Binding-site contacts:
Ligand atom C31 contacts residue GLU54 of chain 1.I at 3.5 Å.
Ligand atom O10 contacts residue MG1 of chain 1.SA at 2.4 Å.
Ligand atom C11 contacts residue SAH1 of chain 1.QA at 3.6 Å.
Ligand atom C5 contacts residue TYR248 of chain 1.H at 3.6 Å (hydrophobic).
Ligand atom C27 contacts residue GLU54 of chain 1.I at 3.8 Å.
Ligand atom P2 contacts residue ARG41 of chain 1.H at 3.7 Å.
Ligand atom O9 contacts residue ASN35 of chain 1.H at 3.4 Å (h-bond).
Ligand atom O13 contacts residue ARG70 of chain 1.H at 3.3 Å (salt-bridge).
Ligand atom O2 contacts residue ARG41 of chain 1.H at 3.2 Å (salt-bridge).
Ligand atom N2 contacts residue GLU250 of chain 1.H at 2.8 Å (salt-bridge).
Ligand atom O1 contacts residue TYR285 of chain 1.H at 3.0 Å (h-bond).
Ligand atom P1 contacts residue MG1 of chain 1.SA at 3.7 Å.
Ligand atom O23 contacts residue ARG289 of chain 1.I at 2.6 Å (salt-bridge).
Ligand atom P4 contacts residue LYS99 of chain 1.H at 3.7 Å.
Ligand atom O1 contacts residue ALA40 of chain 1.H at 3.7 Å.
Ligand atom C23 contacts residue LYS99 of chain 1.H at 3.6 Å.
Ligand atom C2 contacts residue TYR248 of chain 1.H at 3.8 Å (hydrophobic).
Ligand atom O8 contacts residue ARG41 of chain 1.H at 3.2 Å (salt-bridge).
Ligand atom N3 contacts residue TYR248 of chain 1.H at 3.8 Å.
Ligand atom C2 contacts residue GLU250 of chain 1.H at 3.4 Å.
Ligand atom N1 contacts residue TYR248 of chain 1.H at 3.8 Å.
Ligand atom P2 contacts residue MG1 of chain 1.SA at 3.7 Å.
Ligand atom C26 contacts residue ARG289 of chain 1.I at 3.7 Å.
Ligand atom O4 contacts residue TYR248 of chain 1.H at 3.7 Å.
Ligand atom O19 contacts residue LYS99 of chain 1.H at 3.7 Å.
Ligand atom C2 contacts residue TYR154 of chain 1.H at 3.5 Å (hydrophobic).
Ligand atom N7 contacts residue ASN35 of chain 1.H at 3.7 Å.
Ligand atom O7 contacts residue MG1 of chain 1.SA at 2.5 Å.
Ligand atom N1 contacts residue GLU250 of chain 1.H at 3.0 Å (salt-bridge).
Ligand atom C4 contacts residue ARG41 of chain 1.H at 3.6 Å.
Ligand atom N8 contacts residue VAL279 of chain 1.I at 3.5 Å (h-bond).
Ligand atom O9 contacts residue ARG41 of chain 1.H at 3.3 Å.
Ligand atom O6 contacts residue TYR248 of chain 1.H at 3.4 Å (h-bond).
Ligand atom N1 contacts residue TYR154 of chain 1.H at 3.4 Å.
Ligand atom N12 contacts residue ARG289 of chain 1.I at 3.6 Å (salt-bridge).
Ligand atom C7 contacts residue TYR248 of chain 1.H at 3.8 Å (hydrophobic).
Ligand atom O18 contacts residue LYS99 of chain 1.H at 3.0 Å (salt-bridge).
Ligand atom O11 contacts residue ARG41 of chain 1.H at 3.7 Å.
Ligand atom O7 contacts residue THR246 of chain 1.H at 3.8 Å.
Ligand atom N2 contacts residue TYR154 of chain 1.H at 3.8 Å.

Sequence of chain 1.H:
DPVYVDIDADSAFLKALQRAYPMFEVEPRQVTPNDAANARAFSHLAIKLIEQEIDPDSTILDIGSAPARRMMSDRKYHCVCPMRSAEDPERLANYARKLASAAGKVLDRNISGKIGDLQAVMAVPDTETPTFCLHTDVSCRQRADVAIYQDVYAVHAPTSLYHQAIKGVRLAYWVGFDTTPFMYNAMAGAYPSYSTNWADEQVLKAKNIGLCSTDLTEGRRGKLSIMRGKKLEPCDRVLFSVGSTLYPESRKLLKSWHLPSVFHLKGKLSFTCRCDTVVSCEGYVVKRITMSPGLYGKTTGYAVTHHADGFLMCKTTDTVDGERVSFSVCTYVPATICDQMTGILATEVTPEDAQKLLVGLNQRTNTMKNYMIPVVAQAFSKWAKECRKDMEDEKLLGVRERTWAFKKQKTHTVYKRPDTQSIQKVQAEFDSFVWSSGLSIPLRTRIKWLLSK

Sequence of chain 1.I:
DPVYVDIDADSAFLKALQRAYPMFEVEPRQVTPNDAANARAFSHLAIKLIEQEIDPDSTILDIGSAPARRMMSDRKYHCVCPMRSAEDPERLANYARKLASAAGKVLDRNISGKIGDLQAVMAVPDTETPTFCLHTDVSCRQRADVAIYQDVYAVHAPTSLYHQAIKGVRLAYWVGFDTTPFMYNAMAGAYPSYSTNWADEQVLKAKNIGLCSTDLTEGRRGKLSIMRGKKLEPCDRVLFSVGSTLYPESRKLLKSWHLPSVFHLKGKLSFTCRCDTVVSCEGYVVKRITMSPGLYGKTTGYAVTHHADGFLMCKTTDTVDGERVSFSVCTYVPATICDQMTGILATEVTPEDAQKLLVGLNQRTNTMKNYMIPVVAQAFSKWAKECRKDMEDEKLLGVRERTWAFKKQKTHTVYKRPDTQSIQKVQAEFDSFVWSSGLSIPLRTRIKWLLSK

This small molecule binds to this protein.
Small molecule (SMILES): CO[C@@H]1[C@H](OP(=O)(O)OC[C@H]2O[C@H](n3ccc(=O)[nH]c3=O)[C@H](O)[C@@H]2O)[C@@H](COP(=O)(O)OP(=O)(O)OP(=O)(O)OC[C@H]2O[C@@H](N3CN(C)c4c3nc(N)[nH]c4=O)[C@H](O)[C@@H]2O)O[C@H]1N1CNc2c(N)ncnc21